Sequence of chain 5.I:
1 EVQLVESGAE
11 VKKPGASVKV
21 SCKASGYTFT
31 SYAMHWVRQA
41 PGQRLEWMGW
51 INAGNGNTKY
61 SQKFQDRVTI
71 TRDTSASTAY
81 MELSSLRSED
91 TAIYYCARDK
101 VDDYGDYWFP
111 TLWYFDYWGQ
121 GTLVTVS

Sequence of chain 5.C:
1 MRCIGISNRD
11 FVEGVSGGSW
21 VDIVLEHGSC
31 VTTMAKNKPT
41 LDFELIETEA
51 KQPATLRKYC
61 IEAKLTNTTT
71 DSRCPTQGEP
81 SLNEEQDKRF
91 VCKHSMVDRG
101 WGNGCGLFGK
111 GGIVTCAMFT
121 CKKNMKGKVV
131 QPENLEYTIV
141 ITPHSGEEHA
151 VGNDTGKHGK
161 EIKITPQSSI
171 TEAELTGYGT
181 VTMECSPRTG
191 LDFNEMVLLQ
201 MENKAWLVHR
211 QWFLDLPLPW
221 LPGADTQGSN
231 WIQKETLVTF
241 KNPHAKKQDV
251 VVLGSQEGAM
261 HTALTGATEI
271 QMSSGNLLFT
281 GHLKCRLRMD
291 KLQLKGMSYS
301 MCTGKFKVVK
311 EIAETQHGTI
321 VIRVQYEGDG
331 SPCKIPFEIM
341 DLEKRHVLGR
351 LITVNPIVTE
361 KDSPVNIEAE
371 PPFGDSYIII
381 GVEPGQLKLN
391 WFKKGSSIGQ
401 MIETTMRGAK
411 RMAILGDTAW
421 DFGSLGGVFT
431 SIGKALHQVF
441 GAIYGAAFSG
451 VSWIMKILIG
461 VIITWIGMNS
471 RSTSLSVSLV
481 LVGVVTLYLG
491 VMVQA

A small-molecule ligand and the protein it binds are described below.
Small molecule (SMILES): CC(=O)N[C@@H]1[C@@H](O)[C@H](O)[C@@H](CO)O[C@H]1O

Binding-site contacts:
Ligand atom C2 contacts residue GLN65 of chain 5.I at 4.4 Å.
Ligand atom C3 contacts residue ASN67 of chain 5.C at 3.8 Å.
Ligand atom O4 contacts residue ASP66 of chain 5.I at 2.7 Å (salt-bridge).
Ligand atom O4 contacts residue GLN65 of chain 5.I at 3.6 Å.
Ligand atom C3 contacts residue GLN65 of chain 5.I at 4.0 Å.
Ligand atom N2 contacts residue ASN67 of chain 5.C at 2.9 Å (h-bond).
Ligand atom O6 contacts residue GLN65 of chain 5.I at 2.5 Å (h-bond).
Ligand atom O6 contacts residue TYR60 of chain 5.I at 4.2 Å.
Ligand atom O6 contacts residue ASN67 of chain 5.C at 4.0 Å.
Ligand atom C5 contacts residue GLN65 of chain 5.I at 3.7 Å.
Ligand atom C7 contacts residue PHE90 of chain 5.C at 4.4 Å (hydrophobic).
Ligand atom C4 contacts residue GLN65 of chain 5.I at 3.3 Å.
Ligand atom O5 contacts residue GLN65 of chain 5.I at 3.7 Å.
Ligand atom C4 contacts residue ASP66 of chain 5.I at 4.0 Å.
Ligand atom O7 contacts residue ASN67 of chain 5.C at 4.1 Å.
Ligand atom O3 contacts residue GLN65 of chain 5.I at 3.6 Å.
Ligand atom C8 contacts residue PHE90 of chain 5.C at 3.7 Å (hydrophobic).
Ligand atom C7 contacts residue ASN67 of chain 5.C at 3.7 Å.
Ligand atom C2 contacts residue ASN67 of chain 5.C at 2.4 Å.
Ligand atom C5 contacts residue ASN67 of chain 5.C at 3.7 Å.
Ligand atom C6 contacts residue GLN65 of chain 5.I at 3.5 Å.
Ligand atom C4 contacts residue ASN67 of chain 5.C at 4.3 Å.
Ligand atom O5 contacts residue ASN67 of chain 5.C at 2.4 Å (h-bond).
Ligand atom C1 contacts residue ASN67 of chain 5.C at 1.4 Å.